Sequence of chain 1.C:
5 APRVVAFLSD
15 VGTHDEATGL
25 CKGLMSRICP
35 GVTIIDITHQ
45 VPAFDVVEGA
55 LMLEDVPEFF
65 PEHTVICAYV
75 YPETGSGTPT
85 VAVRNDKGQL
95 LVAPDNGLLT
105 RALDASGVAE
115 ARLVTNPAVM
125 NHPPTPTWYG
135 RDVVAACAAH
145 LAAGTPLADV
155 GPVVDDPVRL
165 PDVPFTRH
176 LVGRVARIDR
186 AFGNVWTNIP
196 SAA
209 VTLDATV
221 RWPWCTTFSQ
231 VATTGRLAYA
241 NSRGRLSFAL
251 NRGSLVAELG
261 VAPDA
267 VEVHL

This protein binds this small molecule.
Small molecule (SMILES): Nc1ccnc2c1ncn2[C@@H]1O[C@H](CO)[C@@H](O)[C@H]1O

Sequence of chain 1.B:
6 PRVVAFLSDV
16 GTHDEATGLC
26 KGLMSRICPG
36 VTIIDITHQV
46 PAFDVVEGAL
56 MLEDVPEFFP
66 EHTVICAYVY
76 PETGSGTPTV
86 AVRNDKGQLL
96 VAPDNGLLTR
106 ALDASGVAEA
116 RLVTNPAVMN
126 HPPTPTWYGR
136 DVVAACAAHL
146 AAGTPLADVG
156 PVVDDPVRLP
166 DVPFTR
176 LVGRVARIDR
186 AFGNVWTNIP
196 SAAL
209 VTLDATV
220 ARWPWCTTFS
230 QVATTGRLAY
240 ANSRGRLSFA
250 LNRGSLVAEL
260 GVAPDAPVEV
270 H

Binding-site contacts:
Ligand atom O3' contacts residue ASP14 of chain 1.B at 3.0 Å (salt-bridge).
Ligand atom C6 contacts residue PHE228 of chain 1.C at 3.3 Å (hydrophobic).
Ligand atom N6 contacts residue PHE228 of chain 1.C at 3.3 Å.
Ligand atom C1' contacts residue TYR75 of chain 1.B at 3.3 Å (hydrophobic).
Ligand atom N3 contacts residue PRO76 of chain 1.B at 3.4 Å.
Ligand atom C4 contacts residue PHE48 of chain 1.B at 3.4 Å (hydrophobic).
Ligand atom C4' contacts residue TYR75 of chain 1.B at 3.2 Å (hydrophobic).
Ligand atom O5' contacts residue TRP132 of chain 1.B at 3.6 Å.
Ligand atom O2' contacts residue TYR75 of chain 1.B at 3.6 Å (h-bond).
Ligand atom C2 contacts residue PHE228 of chain 1.C at 3.5 Å (hydrophobic).
Ligand atom C6 contacts residue PHE48 of chain 1.B at 3.4 Å (hydrophobic).
Ligand atom O4' contacts residue TYR75 of chain 1.B at 3.4 Å (h-bond).
Ligand atom N7 contacts residue PHE228 of chain 1.C at 3.3 Å.
Ligand atom N6 contacts residue LEU250 of chain 1.C at 3.1 Å (h-bond).
Ligand atom N6 contacts residue ASN189 of chain 1.C at 2.9 Å (h-bond).
Ligand atom C3' contacts residue ASP14 of chain 1.B at 3.7 Å.
Ligand atom C1 contacts residue PHE48 of chain 1.B at 3.3 Å (hydrophobic).
Ligand atom N7 contacts residue PHE187 of chain 1.C at 3.6 Å.
Ligand atom C8 contacts residue PHE228 of chain 1.C at 3.7 Å (hydrophobic).
Ligand atom O3' contacts residue TYR73 of chain 1.B at 3.4 Å.
Ligand atom N3 contacts residue PHE228 of chain 1.C at 3.7 Å.
Ligand atom C5 contacts residue PHE228 of chain 1.C at 3.5 Å (hydrophobic).
Ligand atom N3 contacts residue PHE48 of chain 1.B at 3.3 Å.
Ligand atom O5' contacts residue GLY134 of chain 1.B at 3.1 Å (h-bond).
Ligand atom C8 contacts residue PHE187 of chain 1.C at 3.5 Å (hydrophobic).
Ligand atom C4 contacts residue PHE228 of chain 1.C at 3.5 Å (hydrophobic).
Ligand atom O3' contacts residue TYR75 of chain 1.B at 3.1 Å (h-bond).
Ligand atom C2' contacts residue PHE187 of chain 1.C at 3.6 Å (hydrophobic).
Ligand atom C5' contacts residue THR131 of chain 1.B at 3.2 Å.
Ligand atom C1 contacts residue ARG252 of chain 1.C at 3.3 Å.
Ligand atom O4' contacts residue THR131 of chain 1.B at 3.7 Å.
Ligand atom N9 contacts residue PHE228 of chain 1.C at 3.7 Å.
Ligand atom N7 contacts residue ASN189 of chain 1.C at 2.9 Å (h-bond).
Ligand atom C1 contacts residue PHE228 of chain 1.C at 3.4 Å (hydrophobic).
Ligand atom C5' contacts residue TRP132 of chain 1.B at 3.6 Å (hydrophobic).
Ligand atom O5' contacts residue TYR133 of chain 1.B at 3.6 Å.
Ligand atom C2 contacts residue PHE48 of chain 1.B at 3.2 Å (hydrophobic).
Ligand atom O2' contacts residue ASP14 of chain 1.B at 2.9 Å (salt-bridge).
Ligand atom C5 contacts residue PHE48 of chain 1.B at 3.4 Å (hydrophobic).
Ligand atom O4' contacts residue THR78 of chain 1.B at 3.5 Å.